Binding-site contacts:
Ligand atom C7 contacts residue PHE121 of chain 1.E at 4.5 Å (hydrophobic).
Ligand atom N2 contacts residue ASN122 of chain 1.E at 3.7 Å.
Ligand atom O1 contacts residue ASN122 of chain 1.E at 3.0 Å (h-bond).
Ligand atom C8 contacts residue LYS133 of chain 1.E at 3.8 Å.
Ligand atom C2 contacts residue ASN122 of chain 1.E at 4.3 Å.
Ligand atom O7 contacts residue ASN122 of chain 1.E at 3.9 Å.
Ligand atom C1 contacts residue ASN122 of chain 1.E at 3.7 Å.
Ligand atom C8 contacts residue PHE121 of chain 1.E at 3.8 Å (hydrophobic).
Ligand atom C8 contacts residue ASN122 of chain 1.E at 3.5 Å.
Ligand atom O7 contacts residue PHE121 of chain 1.E at 4.2 Å.
Ligand atom C7 contacts residue ASN122 of chain 1.E at 3.6 Å.

Sequence of chain 1.E:
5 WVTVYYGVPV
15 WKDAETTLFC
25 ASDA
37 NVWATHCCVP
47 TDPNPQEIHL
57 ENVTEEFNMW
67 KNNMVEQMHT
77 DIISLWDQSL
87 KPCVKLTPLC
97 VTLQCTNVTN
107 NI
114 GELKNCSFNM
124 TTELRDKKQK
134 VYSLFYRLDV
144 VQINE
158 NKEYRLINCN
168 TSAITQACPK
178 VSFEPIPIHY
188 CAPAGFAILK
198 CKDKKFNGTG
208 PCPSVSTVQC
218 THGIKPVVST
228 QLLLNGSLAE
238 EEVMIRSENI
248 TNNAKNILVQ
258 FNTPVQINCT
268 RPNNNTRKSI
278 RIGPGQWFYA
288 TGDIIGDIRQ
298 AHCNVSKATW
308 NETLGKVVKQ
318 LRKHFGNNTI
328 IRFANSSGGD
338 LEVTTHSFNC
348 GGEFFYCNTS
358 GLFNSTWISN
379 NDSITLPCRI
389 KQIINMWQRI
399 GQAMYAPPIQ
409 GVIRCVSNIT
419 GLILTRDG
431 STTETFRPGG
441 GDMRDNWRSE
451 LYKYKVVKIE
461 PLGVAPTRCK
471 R

A small-molecule ligand and the protein it binds are described below.
Small molecule (SMILES): CC(=O)N[C@@H]1[C@@H](O)[C@H](O)[C@@H](CO)O[C@H]1O